This protein binds this small molecule.
Small molecule (SMILES): N[C@@H](CS)C(=O)O

Sequence of chain 1.C:
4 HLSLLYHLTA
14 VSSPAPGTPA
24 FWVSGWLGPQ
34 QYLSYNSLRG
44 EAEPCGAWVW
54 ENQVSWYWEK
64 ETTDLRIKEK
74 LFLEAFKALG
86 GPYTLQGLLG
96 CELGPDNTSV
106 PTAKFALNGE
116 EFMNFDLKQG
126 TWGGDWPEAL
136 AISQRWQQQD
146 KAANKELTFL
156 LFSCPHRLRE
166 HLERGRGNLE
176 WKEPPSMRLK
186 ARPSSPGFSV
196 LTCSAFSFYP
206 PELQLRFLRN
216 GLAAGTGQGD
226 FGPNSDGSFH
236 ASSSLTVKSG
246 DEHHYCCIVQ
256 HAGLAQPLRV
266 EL

Binding-site contacts:
Ligand atom SG contacts residue PRO47 of chain 1.C at 3.2 Å (h-bond).
Ligand atom CA contacts residue SER37 of chain 1.C at 4.5 Å.
Ligand atom N contacts residue ASP53 of chain 1.D at 3.5 Å (salt-bridge).
Ligand atom SG contacts residue CYS48 of chain 1.C at 2.0 Å (h-bond).
Ligand atom SG contacts residue SER37 of chain 1.C at 3.6 Å.
Ligand atom N contacts residue SER37 of chain 1.C at 3.9 Å.
Ligand atom CA contacts residue ASP53 of chain 1.D at 3.9 Å.
Ligand atom CB contacts residue CYS48 of chain 1.C at 3.1 Å (hydrophobic).
Ligand atom O contacts residue SER52 of chain 1.D at 4.1 Å.
Ligand atom C contacts residue ER71 of chain 1.J at 4.0 Å.
Ligand atom SG contacts residue GLU46 of chain 1.C at 4.4 Å.
Ligand atom O contacts residue ER71 of chain 1.J at 4.1 Å.
Ligand atom C contacts residue ASP53 of chain 1.D at 4.3 Å.
Ligand atom CA contacts residue CYS48 of chain 1.C at 3.8 Å (hydrophobic).
Ligand atom O contacts residue ASP53 of chain 1.D at 3.9 Å.
Ligand atom O contacts residue HIS51 of chain 1.D at 3.9 Å.

Sequence of chain 1.D:
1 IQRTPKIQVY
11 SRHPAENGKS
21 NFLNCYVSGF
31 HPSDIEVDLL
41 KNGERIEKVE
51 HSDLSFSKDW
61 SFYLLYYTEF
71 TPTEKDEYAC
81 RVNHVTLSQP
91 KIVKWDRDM